The protein below binds the small molecule below.
Small molecule (SMILES): CC(=O)N[C@@H]1[C@@H](O)[C@H](O)[C@@H](CO)O[C@H]1O

Sequence of chain 1.C:
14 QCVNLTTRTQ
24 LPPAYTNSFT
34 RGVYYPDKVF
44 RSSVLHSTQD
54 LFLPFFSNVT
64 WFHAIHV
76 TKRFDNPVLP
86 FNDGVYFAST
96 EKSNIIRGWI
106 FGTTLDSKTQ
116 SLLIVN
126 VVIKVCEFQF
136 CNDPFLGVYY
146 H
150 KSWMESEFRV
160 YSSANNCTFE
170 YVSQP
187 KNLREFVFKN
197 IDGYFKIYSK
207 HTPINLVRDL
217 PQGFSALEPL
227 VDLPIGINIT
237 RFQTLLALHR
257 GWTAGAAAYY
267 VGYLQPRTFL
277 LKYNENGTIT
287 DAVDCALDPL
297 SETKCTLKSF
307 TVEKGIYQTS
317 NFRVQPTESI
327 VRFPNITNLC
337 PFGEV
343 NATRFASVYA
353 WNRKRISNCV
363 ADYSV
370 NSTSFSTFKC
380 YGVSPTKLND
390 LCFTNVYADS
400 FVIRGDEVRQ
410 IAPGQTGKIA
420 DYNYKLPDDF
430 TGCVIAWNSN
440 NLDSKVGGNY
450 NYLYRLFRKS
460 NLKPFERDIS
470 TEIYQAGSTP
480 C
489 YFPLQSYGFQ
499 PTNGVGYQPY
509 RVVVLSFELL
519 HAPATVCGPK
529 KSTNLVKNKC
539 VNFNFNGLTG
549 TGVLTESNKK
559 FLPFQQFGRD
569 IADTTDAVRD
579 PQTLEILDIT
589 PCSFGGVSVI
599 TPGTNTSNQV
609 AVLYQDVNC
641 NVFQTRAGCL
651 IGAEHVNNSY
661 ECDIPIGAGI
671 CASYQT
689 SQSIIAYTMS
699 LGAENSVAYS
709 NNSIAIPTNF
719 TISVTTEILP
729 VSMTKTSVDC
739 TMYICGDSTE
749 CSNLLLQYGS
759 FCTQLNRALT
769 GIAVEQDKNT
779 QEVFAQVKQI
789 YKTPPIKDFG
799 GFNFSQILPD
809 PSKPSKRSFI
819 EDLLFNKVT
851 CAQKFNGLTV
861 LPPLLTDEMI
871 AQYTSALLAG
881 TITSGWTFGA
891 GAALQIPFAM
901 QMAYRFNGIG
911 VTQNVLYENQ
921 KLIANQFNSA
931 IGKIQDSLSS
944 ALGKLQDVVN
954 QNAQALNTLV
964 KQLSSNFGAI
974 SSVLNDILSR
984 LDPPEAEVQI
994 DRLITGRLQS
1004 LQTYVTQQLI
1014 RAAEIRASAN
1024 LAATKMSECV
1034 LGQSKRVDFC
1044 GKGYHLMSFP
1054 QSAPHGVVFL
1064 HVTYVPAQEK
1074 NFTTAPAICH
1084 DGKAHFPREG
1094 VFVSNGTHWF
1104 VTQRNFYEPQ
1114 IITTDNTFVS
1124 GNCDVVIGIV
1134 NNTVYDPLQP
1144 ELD

Binding-site contacts:
Ligand atom N2 contacts residue ASN603 of chain 1.C at 3.0 Å (h-bond).
Ligand atom C8 contacts residue ASN603 of chain 1.C at 3.7 Å.
Ligand atom C1 contacts residue ASN603 of chain 1.C at 1.5 Å.
Ligand atom O7 contacts residue THR604 of chain 1.C at 3.1 Å (h-bond).
Ligand atom C7 contacts residue THR604 of chain 1.C at 4.1 Å.
Ligand atom C2 contacts residue ASN603 of chain 1.C at 2.5 Å.
Ligand atom O7 contacts residue ASN603 of chain 1.C at 3.2 Å (h-bond).
Ligand atom O5 contacts residue ASN603 of chain 1.C at 2.4 Å (h-bond).
Ligand atom C5 contacts residue ASN603 of chain 1.C at 3.7 Å.
Ligand atom C8 contacts residue THR604 of chain 1.C at 4.0 Å.
Ligand atom C3 contacts residue ASN603 of chain 1.C at 3.9 Å.
Ligand atom C4 contacts residue ASN603 of chain 1.C at 4.3 Å.
Ligand atom C7 contacts residue ASN603 of chain 1.C at 3.1 Å.